Sequence of chain 3.B:
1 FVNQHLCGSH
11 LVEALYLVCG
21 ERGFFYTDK

Sequence of chain 3.D:
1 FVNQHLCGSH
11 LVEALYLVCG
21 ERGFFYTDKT

Sequence of chain 3.A:
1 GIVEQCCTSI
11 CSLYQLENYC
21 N

Binding-site contacts:
Ligand atom O1 contacts residue THR27 of chain 3.B at 3.4 Å.
Ligand atom C5 contacts residue ASP28 of chain 3.B at 3.7 Å.
Ligand atom O1 contacts residue ASP28 of chain 3.B at 4.0 Å.
Ligand atom C6 contacts residue ASP28 of chain 3.B at 4.3 Å.
Ligand atom O1 contacts residue TYR26 of chain 3.B at 3.3 Å (h-bond).
Ligand atom O1 contacts residue GLU21 of chain 3.D at 4.2 Å.
Ligand atom C2 contacts residue TYR26 of chain 3.B at 3.8 Å (hydrophobic).
Ligand atom C6 contacts residue GLU21 of chain 3.D at 3.0 Å.
Ligand atom C3 contacts residue VAL3 of chain 3.A at 4.4 Å (hydrophobic).
Ligand atom C2 contacts residue ASP28 of chain 3.B at 3.5 Å.
Ligand atom C3 contacts residue ASP28 of chain 3.B at 3.1 Å.
Ligand atom C4 contacts residue ASP28 of chain 3.B at 3.1 Å.
Ligand atom C1 contacts residue TYR26 of chain 3.B at 4.0 Å (hydrophobic).
Ligand atom O1 contacts residue GLY20 of chain 3.D at 3.8 Å.
Ligand atom C6 contacts residue GLY20 of chain 3.D at 3.7 Å.
Ligand atom C7 contacts residue ASP28 of chain 3.B at 3.1 Å.
Ligand atom O1 contacts residue GLY23 of chain 3.D at 3.6 Å.
Ligand atom C2 contacts residue THR27 of chain 3.B at 3.7 Å.
Ligand atom C5 contacts residue GLU21 of chain 3.D at 3.6 Å.
Ligand atom C1 contacts residue ASP28 of chain 3.B at 3.8 Å.
Ligand atom C1 contacts residue GLU21 of chain 3.D at 4.0 Å.
Ligand atom C7 contacts residue VAL3 of chain 3.A at 3.1 Å (hydrophobic).
Ligand atom C1 contacts residue GLY20 of chain 3.D at 4.2 Å.
Ligand atom C1 contacts residue THR27 of chain 3.B at 4.0 Å.

The protein below binds the small molecule below.
Small molecule (SMILES): Cc1cccc(O)c1